Sequence of chain 1.A:
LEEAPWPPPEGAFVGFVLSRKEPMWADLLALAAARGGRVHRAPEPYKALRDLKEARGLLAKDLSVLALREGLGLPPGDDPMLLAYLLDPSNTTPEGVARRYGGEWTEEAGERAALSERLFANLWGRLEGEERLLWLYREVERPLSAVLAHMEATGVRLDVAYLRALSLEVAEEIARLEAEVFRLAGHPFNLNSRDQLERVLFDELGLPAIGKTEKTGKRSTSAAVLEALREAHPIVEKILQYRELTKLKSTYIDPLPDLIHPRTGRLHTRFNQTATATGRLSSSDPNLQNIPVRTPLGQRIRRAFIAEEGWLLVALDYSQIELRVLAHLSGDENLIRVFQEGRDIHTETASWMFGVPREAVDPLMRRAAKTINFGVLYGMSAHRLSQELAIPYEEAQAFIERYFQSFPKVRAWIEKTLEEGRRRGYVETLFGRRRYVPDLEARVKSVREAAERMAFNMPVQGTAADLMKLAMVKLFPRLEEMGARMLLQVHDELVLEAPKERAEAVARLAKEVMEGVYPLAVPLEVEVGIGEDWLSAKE

Binding-site contacts:
Ligand atom O1G contacts residue ARG367 of chain 1.A at 3.0 Å (salt-bridge).
Ligand atom O1B contacts residue GLN321 of chain 1.A at 3.3 Å (h-bond).
Ligand atom O2B contacts residue GLN321 of chain 1.A at 3.2 Å.
Ligand atom O3B contacts residue GLN321 of chain 1.A at 3.4 Å (h-bond).
Ligand atom O4' contacts residue ARG281 of chain 1.A at 3.3 Å (salt-bridge).
Ligand atom O3' contacts residue ILE322 of chain 1.A at 3.4 Å.
Ligand atom C2' contacts residue GLU323 of chain 1.A at 3.4 Å.
Ligand atom O2A contacts residue MG1 of chain 1.E at 2.1 Å.
Ligand atom N34 contacts residue ARG368 of chain 1.A at 3.3 Å (salt-bridge).
Ligand atom PA contacts residue MG1 of chain 1.E at 3.4 Å.
Ligand atom PA contacts residue MG1 of chain 1.F at 3.4 Å.
Ligand atom O1G contacts residue GLN321 of chain 1.A at 2.9 Å (h-bond).
Ligand atom O2G contacts residue MG1 of chain 1.E at 2.0 Å.
Ligand atom O3G contacts residue ARG367 of chain 1.A at 2.8 Å (salt-bridge).
Ligand atom O1B contacts residue MG1 of chain 1.E at 2.0 Å.
Ligand atom O2G contacts residue TYR319 of chain 1.A at 3.0 Å (h-bond).
Ligand atom O36 contacts residue ARG368 of chain 1.A at 2.9 Å (salt-bridge).
Ligand atom O3G contacts residue LYS371 of chain 1.A at 2.8 Å (salt-bridge).
Ligand atom O4' contacts residue EDO1 of chain 1.I at 3.2 Å (h-bond).
Ligand atom O1B contacts residue ASP493 of chain 1.A at 2.9 Å (salt-bridge).
Ligand atom C2' contacts residue PHE375 of chain 1.A at 3.4 Å (hydrophobic).
Ligand atom O2G contacts residue ASP318 of chain 1.A at 2.9 Å (salt-bridge).
Ligand atom O1G contacts residue SER320 of chain 1.A at 3.3 Å.
Ligand atom O1A contacts residue LYS371 of chain 1.A at 2.8 Å (salt-bridge).
Ligand atom PB contacts residue MG1 of chain 1.E at 3.1 Å.
Ligand atom O3' contacts residue GLU323 of chain 1.A at 3.1 Å (salt-bridge).
Ligand atom C5' contacts residue ASP493 of chain 1.A at 3.4 Å.
Ligand atom N34 contacts residue THR372 of chain 1.A at 2.8 Å (h-bond).
Ligand atom C3' contacts residue PHE375 of chain 1.A at 3.4 Å (hydrophobic).
Ligand atom O2A contacts residue ASP493 of chain 1.A at 2.8 Å (salt-bridge).
Ligand atom C4' contacts residue EDO1 of chain 1.I at 3.4 Å.
Ligand atom O1B contacts residue TYR319 of chain 1.A at 2.9 Å (h-bond).
Ligand atom O1B contacts residue ILE322 of chain 1.A at 3.2 Å (h-bond).
Ligand atom O3' contacts residue PHE375 of chain 1.A at 3.2 Å.
Ligand atom O2A contacts residue ASP318 of chain 1.A at 3.2 Å (salt-bridge).
Ligand atom O2B contacts residue HIS347 of chain 1.A at 3.0 Å (h-bond).
Ligand atom O2A contacts residue MG1 of chain 1.F at 2.5 Å.
Ligand atom C39 contacts residue ARG295 of chain 1.A at 3.3 Å.
Ligand atom PG contacts residue MG1 of chain 1.E at 3.4 Å.
Ligand atom O2B contacts residue PHE375 of chain 1.A at 3.2 Å.

This small molecule binds to this protein.
Small molecule (SMILES): O=C(CCCCCCCCCO)NCCCC#Cc1cn([C@H]2C[C@H](O)[C@@H](COP(=O)(O)OP(=O)(O)OP(=O)(O)O)O2)c(=O)[nH]c1=O